Sequence of chain 1.J:
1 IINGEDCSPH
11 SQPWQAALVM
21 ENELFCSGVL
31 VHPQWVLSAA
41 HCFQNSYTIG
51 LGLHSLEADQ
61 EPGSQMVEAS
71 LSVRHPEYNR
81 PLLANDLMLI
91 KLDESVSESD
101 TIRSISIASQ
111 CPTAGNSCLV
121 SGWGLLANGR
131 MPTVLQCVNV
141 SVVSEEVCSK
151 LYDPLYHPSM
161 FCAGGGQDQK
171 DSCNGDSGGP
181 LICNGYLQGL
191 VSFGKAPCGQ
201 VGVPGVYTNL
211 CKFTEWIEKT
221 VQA

Binding-site contacts:
Ligand atom N1 contacts residue SER177 of chain 1.J at 3.2 Å (h-bond).
Ligand atom C5 contacts residue GLY194 of chain 1.J at 4.2 Å.
Ligand atom C2 contacts residue CYS173 of chain 1.J at 4.3 Å (hydrophobic).
Ligand atom N3 contacts residue ASP171 of chain 1.J at 3.0 Å (salt-bridge).
Ligand atom N3 contacts residue CYS198 of chain 1.J at 3.5 Å (h-bond).
Ligand atom C7 contacts residue PHE193 of chain 1.J at 4.2 Å (hydrophobic).
Ligand atom C1 contacts residue SER192 of chain 1.J at 4.3 Å.
Ligand atom N2 contacts residue GLY205 of chain 1.J at 3.8 Å.
Ligand atom C2 contacts residue ASN174 of chain 1.J at 3.4 Å.
Ligand atom N3 contacts residue SER172 of chain 1.J at 2.3 Å (h-bond).
Ligand atom N1 contacts residue ASN174 of chain 1.J at 4.2 Å.
Ligand atom N2 contacts residue SER172 of chain 1.J at 4.4 Å.
Ligand atom C4 contacts residue GLY194 of chain 1.J at 4.0 Å.
Ligand atom C3 contacts residue ASN174 of chain 1.J at 3.8 Å.
Ligand atom C6 contacts residue SER177 of chain 1.J at 3.5 Å.
Ligand atom C1 contacts residue SER177 of chain 1.J at 3.8 Å.
Ligand atom C7 contacts residue CYS198 of chain 1.J at 4.3 Å (hydrophobic).
Ligand atom C7 contacts residue SER172 of chain 1.J at 3.6 Å.
Ligand atom N3 contacts residue CYS173 of chain 1.J at 3.3 Å (h-bond).
Ligand atom C6 contacts residue SER192 of chain 1.J at 3.5 Å.
Ligand atom C4 contacts residue PHE193 of chain 1.J at 4.0 Å (hydrophobic).
Ligand atom N2 contacts residue PHE193 of chain 1.J at 3.2 Å (h-bond).
Ligand atom C6 contacts residue VAL191 of chain 1.J at 4.2 Å (hydrophobic).
Ligand atom N2 contacts residue VAL206 of chain 1.J at 4.4 Å.
Ligand atom C6 contacts residue PHE193 of chain 1.J at 3.8 Å (hydrophobic).
Ligand atom C3 contacts residue CYS198 of chain 1.J at 3.9 Å (hydrophobic).
Ligand atom C3 contacts residue GLY194 of chain 1.J at 4.3 Å.
Ligand atom C5 contacts residue VAL191 of chain 1.J at 3.8 Å (hydrophobic).
Ligand atom N2 contacts residue ASP171 of chain 1.J at 4.1 Å.
Ligand atom C3 contacts residue CYS173 of chain 1.J at 4.1 Å (hydrophobic).
Ligand atom C4 contacts residue ASN174 of chain 1.J at 4.4 Å.
Ligand atom N2 contacts residue GLY194 of chain 1.J at 3.5 Å (h-bond).
Ligand atom C7 contacts residue ASP171 of chain 1.J at 4.0 Å.
Ligand atom C1 contacts residue PHE193 of chain 1.J at 4.4 Å (hydrophobic).
Ligand atom C1 contacts residue ASN174 of chain 1.J at 4.2 Å.
Ligand atom C4 contacts residue CYS173 of chain 1.J at 4.1 Å (hydrophobic).
Ligand atom C7 contacts residue CYS173 of chain 1.J at 4.1 Å (hydrophobic).
Ligand atom C5 contacts residue PHE193 of chain 1.J at 3.6 Å (hydrophobic).
Ligand atom C7 contacts residue GLY194 of chain 1.J at 4.1 Å.
Ligand atom C5 contacts residue SER192 of chain 1.J at 4.1 Å.

A small-molecule ligand and the protein it binds are described below.
Small molecule (SMILES): NC(=[NH2+])c1ccc(N)cc1